A small-molecule ligand and the protein it binds are described below.
Small molecule (SMILES): Cc1cn([C@H]2C[C@H](O[P](=O)(O)OC[C@H]3O[C@@H](n4cnc5c(N)ncnc54)C[C@@H]3O[P](=O)(O)OC[C@H]3O[C@@H](n4cnc5c(=O)nc(N)[nH]c54)C[C@@H]3O[P](=O)(O)OC[C@H]3O[C@@H](n4ccc(N)nc4=O)C[C@@H]3O)[C@@H](CO[P](=O)(O)O[C@H]3C[C@H](n4cnc5c(=O)nc(N)[nH]c54)O[C@@H]3CO)O2)c(=O)[nH]c1=O

Sequence of chain 2.A:
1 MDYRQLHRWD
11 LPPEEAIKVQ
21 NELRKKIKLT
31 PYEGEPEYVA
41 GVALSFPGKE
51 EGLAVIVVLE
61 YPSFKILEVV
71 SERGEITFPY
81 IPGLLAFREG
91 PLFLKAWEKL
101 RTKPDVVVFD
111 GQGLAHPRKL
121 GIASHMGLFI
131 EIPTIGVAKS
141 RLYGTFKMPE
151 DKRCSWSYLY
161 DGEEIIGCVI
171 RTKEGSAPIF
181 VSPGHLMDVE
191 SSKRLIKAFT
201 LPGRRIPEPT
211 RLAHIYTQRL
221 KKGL

Binding-site contacts:
Ligand atom C2 contacts residue PRO82 of chain 2.A at 4.3 Å (hydrophobic).
Ligand atom C3' contacts residue ILE17 of chain 2.A at 3.3 Å (hydrophobic).
Ligand atom C5' contacts residue PRO13 of chain 2.A at 4.5 Å (hydrophobic).
Ligand atom O5' contacts residue ILE17 of chain 2.A at 4.2 Å.
Ligand atom O5' contacts residue ILE81 of chain 2.A at 4.3 Å.
Ligand atom OP1 contacts residue GLU14 of chain 2.A at 4.1 Å.
Ligand atom O5' contacts residue PRO13 of chain 2.A at 4.4 Å.
Ligand atom O4' contacts residue ILE81 of chain 2.A at 4.0 Å.
Ligand atom N3 contacts residue ILE81 of chain 2.A at 3.7 Å.
Ligand atom OP1 contacts residue PRO13 of chain 2.A at 4.3 Å.
Ligand atom OP1 contacts residue ILE17 of chain 2.A at 3.8 Å.
Ligand atom O3' contacts residue ILE17 of chain 2.A at 3.5 Å.
Ligand atom C4' contacts residue ILE81 of chain 2.A at 4.3 Å (hydrophobic).
Ligand atom C2 contacts residue ILE81 of chain 2.A at 4.2 Å (hydrophobic).
Ligand atom C4' contacts residue ILE17 of chain 2.A at 3.3 Å (hydrophobic).
Ligand atom O3' contacts residue ARG118 of chain 2.A at 3.6 Å (salt-bridge).
Ligand atom C1' contacts residue ILE81 of chain 2.A at 4.5 Å (hydrophobic).
Ligand atom P contacts residue ARG118 of chain 2.A at 3.8 Å.
Ligand atom C4' contacts residue PRO13 of chain 2.A at 4.1 Å (hydrophobic).
Ligand atom OP1 contacts residue ILE17 of chain 2.A at 4.2 Å.
Ligand atom P contacts residue ILE17 of chain 2.A at 4.3 Å.
Ligand atom C5' contacts residue ILE17 of chain 2.A at 3.2 Å (hydrophobic).
Ligand atom C3' contacts residue PRO13 of chain 2.A at 4.4 Å (hydrophobic).
Ligand atom O5' contacts residue ARG118 of chain 2.A at 4.1 Å.
Ligand atom N2 contacts residue ILE81 of chain 2.A at 4.3 Å.
Ligand atom OP1 contacts residue ARG118 of chain 2.A at 3.0 Å (salt-bridge).
Ligand atom O3' contacts residue PRO13 of chain 2.A at 3.6 Å.
Ligand atom C4 contacts residue ILE81 of chain 2.A at 4.4 Å (hydrophobic).
Ligand atom N2 contacts residue PRO82 of chain 2.A at 4.0 Å.